This small molecule binds to this protein.
Small molecule (SMILES): CC(=O)N[C@@H](Cc1cc(I)c(O)c(I)c1)C(=O)N[C@@H](C(=O)O)[C@@H](C)O

Binding-site contacts:
Ligand atom CD2 contacts residue SER18 of chain 1.A at 4.1 Å.
Ligand atom CE1 contacts residue GLU48 of chain 1.A at 3.4 Å.
Ligand atom I1 contacts residue GLU49 of chain 1.A at 3.6 Å.
Ligand atom O contacts residue GLU48 of chain 1.A at 3.7 Å.
Ligand atom OH contacts residue PHE20 of chain 1.A at 3.3 Å.
Ligand atom OGT contacts residue ARG153 of chain 1.A at 3.8 Å.
Ligand atom CA contacts residue ARG153 of chain 1.A at 4.2 Å.
Ligand atom CAN contacts residue GLU48 of chain 1.A at 3.3 Å.
Ligand atom CZ contacts residue SER18 of chain 1.A at 3.8 Å.
Ligand atom CE2 contacts residue ALA17 of chain 1.A at 3.7 Å (hydrophobic).
Ligand atom CA contacts residue GLU48 of chain 1.A at 4.0 Å.
Ligand atom CN contacts residue GLU48 of chain 1.A at 3.5 Å.
Ligand atom I2 contacts residue ASP16 of chain 1.A at 3.8 Å.
Ligand atom I2 contacts residue ASP19 of chain 1.A at 3.1 Å.
Ligand atom OX2 contacts residue ARG153 of chain 1.A at 3.6 Å (salt-bridge).
Ligand atom CZ contacts residue PHE20 of chain 1.A at 4.2 Å (hydrophobic).
Ligand atom I2 contacts residue SER18 of chain 1.A at 3.2 Å.
Ligand atom CE1 contacts residue ARG153 of chain 1.A at 3.4 Å.
Ligand atom CD1 contacts residue ARG153 of chain 1.A at 3.1 Å.
Ligand atom CG contacts residue GLU48 of chain 1.A at 3.8 Å.
Ligand atom I2 contacts residue PHE20 of chain 1.A at 3.8 Å.
Ligand atom I1 contacts residue VAL46 of chain 1.A at 4.2 Å.
Ligand atom CE2 contacts residue SER18 of chain 1.A at 3.7 Å.
Ligand atom I1 contacts residue GLU48 of chain 1.A at 3.4 Å.
Ligand atom N contacts residue GLU48 of chain 1.A at 3.2 Å (salt-bridge).
Ligand atom CD2 contacts residue ALA17 of chain 1.A at 3.4 Å (hydrophobic).
Ligand atom I2 contacts residue ALA17 of chain 1.A at 3.4 Å.
Ligand atom CZ contacts residue ARG153 of chain 1.A at 3.9 Å.
Ligand atom OH contacts residue ARG153 of chain 1.A at 4.0 Å.
Ligand atom OH contacts residue SER18 of chain 1.A at 3.3 Å (h-bond).
Ligand atom C contacts residue ARG153 of chain 1.A at 3.9 Å.
Ligand atom CD1 contacts residue GLU48 of chain 1.A at 2.7 Å.
Ligand atom CG contacts residue ARG153 of chain 1.A at 3.3 Å.
Ligand atom CD2 contacts residue ARG153 of chain 1.A at 3.8 Å.
Ligand atom I1 contacts residue ALA50 of chain 1.A at 4.0 Å.
Ligand atom CAN contacts residue VAL46 of chain 1.A at 4.2 Å (hydrophobic).
Ligand atom O contacts residue ARG153 of chain 1.A at 3.6 Å (salt-bridge).
Ligand atom CB contacts residue GLU48 of chain 1.A at 4.0 Å.
Ligand atom I1 contacts residue ARG153 of chain 1.A at 3.2 Å.
Ligand atom CB contacts residue ARG153 of chain 1.A at 3.1 Å.

Sequence of chain 1.A:
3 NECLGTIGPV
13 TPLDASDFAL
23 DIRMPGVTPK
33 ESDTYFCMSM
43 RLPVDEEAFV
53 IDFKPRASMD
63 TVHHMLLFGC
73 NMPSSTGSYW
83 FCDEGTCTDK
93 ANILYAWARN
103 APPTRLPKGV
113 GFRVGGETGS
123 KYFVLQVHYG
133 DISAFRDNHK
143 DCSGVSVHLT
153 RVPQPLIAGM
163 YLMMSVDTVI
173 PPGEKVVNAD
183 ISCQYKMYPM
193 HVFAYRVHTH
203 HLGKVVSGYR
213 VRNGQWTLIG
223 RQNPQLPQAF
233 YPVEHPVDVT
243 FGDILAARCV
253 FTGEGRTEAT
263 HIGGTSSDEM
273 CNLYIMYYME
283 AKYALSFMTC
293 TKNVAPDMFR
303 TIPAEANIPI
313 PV